Sequence of chain 18.A:
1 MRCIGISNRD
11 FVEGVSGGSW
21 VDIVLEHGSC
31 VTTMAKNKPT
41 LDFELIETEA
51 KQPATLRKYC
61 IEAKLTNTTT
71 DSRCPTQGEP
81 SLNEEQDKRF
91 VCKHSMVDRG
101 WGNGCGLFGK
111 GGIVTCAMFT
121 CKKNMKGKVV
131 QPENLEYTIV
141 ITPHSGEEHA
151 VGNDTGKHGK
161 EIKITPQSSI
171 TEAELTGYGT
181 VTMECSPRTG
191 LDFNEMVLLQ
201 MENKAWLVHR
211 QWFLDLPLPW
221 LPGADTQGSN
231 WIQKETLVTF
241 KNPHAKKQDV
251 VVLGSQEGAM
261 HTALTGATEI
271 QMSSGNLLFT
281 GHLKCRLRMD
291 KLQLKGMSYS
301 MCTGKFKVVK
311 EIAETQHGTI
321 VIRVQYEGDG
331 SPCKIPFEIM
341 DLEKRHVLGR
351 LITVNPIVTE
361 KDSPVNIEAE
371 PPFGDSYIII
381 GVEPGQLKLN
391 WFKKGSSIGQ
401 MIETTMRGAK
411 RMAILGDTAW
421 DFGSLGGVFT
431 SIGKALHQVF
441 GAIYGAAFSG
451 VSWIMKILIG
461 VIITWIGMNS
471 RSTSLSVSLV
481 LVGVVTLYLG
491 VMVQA

Binding-site contacts:
Ligand atom C1 contacts residue ASN67 of chain 18.A at 1.4 Å.
Ligand atom C8 contacts residue MET118 of chain 18.A at 4.3 Å (hydrophobic).
Ligand atom C3 contacts residue ASN67 of chain 18.A at 3.8 Å.
Ligand atom C7 contacts residue ASN67 of chain 18.A at 3.7 Å.
Ligand atom O7 contacts residue ASN67 of chain 18.A at 4.1 Å.
Ligand atom C4 contacts residue ASN67 of chain 18.A at 4.2 Å.
Ligand atom C8 contacts residue PHE90 of chain 18.A at 3.9 Å (hydrophobic).
Ligand atom N2 contacts residue ASN67 of chain 18.A at 2.9 Å (h-bond).
Ligand atom C2 contacts residue ASN67 of chain 18.A at 2.5 Å.
Ligand atom C8 contacts residue ASN67 of chain 18.A at 4.2 Å.
Ligand atom O5 contacts residue ASN67 of chain 18.A at 2.4 Å (h-bond).
Ligand atom C5 contacts residue ASN67 of chain 18.A at 3.7 Å.

This small molecule binds to this protein.
Small molecule (SMILES): CC(=O)N[C@@H]1[C@@H](O)[C@H](O)[C@@H](CO)O[C@H]1O